Sequence of chain 15.A:
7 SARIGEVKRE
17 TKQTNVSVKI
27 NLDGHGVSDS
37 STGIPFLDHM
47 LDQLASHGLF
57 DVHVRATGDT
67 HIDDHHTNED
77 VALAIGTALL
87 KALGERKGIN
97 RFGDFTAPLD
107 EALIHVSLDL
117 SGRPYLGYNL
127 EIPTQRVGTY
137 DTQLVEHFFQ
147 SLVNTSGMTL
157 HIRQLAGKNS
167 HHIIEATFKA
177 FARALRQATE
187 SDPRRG

This small molecule binds to this protein.
Small molecule (SMILES): O=P(O)(O)OC[C@@H](O)[C@@H](O)c1cnc[nH]1

Sequence of chain 9.A:
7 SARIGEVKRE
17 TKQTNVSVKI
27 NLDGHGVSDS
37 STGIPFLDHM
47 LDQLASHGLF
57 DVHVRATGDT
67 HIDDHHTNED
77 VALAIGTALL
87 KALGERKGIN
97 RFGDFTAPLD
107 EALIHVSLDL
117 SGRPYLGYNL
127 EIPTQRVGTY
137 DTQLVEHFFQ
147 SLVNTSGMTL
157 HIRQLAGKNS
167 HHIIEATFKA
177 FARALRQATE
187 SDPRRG

Binding-site contacts:
Ligand atom OP6 contacts residue LYS175 of chain 9.A at 2.9 Å (salt-bridge).
Ligand atom C5 contacts residue IG21 of chain 15.D at 1.0 Å.
Ligand atom C4 contacts residue IG21 of chain 15.D at 0.5 Å.
Ligand atom N2 contacts residue GLU171 of chain 9.A at 3.2 Å (salt-bridge).
Ligand atom C1 contacts residue GLU171 of chain 9.A at 3.2 Å.
Ligand atom C4 contacts residue MN1 of chain 15.C at 3.1 Å.
Ligand atom OP6 contacts residue ARG97 of chain 4.A at 2.9 Å (salt-bridge).
Ligand atom C6 contacts residue MN1 of chain 15.C at 3.5 Å.
Ligand atom OP5 contacts residue IG21 of chain 15.D at 0.1 Å (h-bond).
Ligand atom OP4 contacts residue IG21 of chain 15.D at 0.3 Å (h-bond).
Ligand atom C5 contacts residue EDO1 of chain 15.F at 3.5 Å.
Ligand atom N2 contacts residue IG21 of chain 15.D at 0.4 Å (h-bond).
Ligand atom C2 contacts residue EDO1 of chain 15.F at 3.3 Å.
Ligand atom O3 contacts residue HIS45 of chain 9.A at 3.0 Å.
Ligand atom O3 contacts residue MN1 of chain 15.C at 2.4 Å.
Ligand atom OP5 contacts residue ARG97 of chain 4.A at 2.8 Å (salt-bridge).
Ligand atom N1 contacts residue IG21 of chain 15.D at 0.6 Å.
Ligand atom C2 contacts residue IG21 of chain 15.D at 0.5 Å.
Ligand atom N2 contacts residue HIS72 of chain 15.A at 3.2 Å (h-bond).
Ligand atom C4 contacts residue GLU171 of chain 9.A at 3.5 Å.
Ligand atom C6 contacts residue MN1 of chain 15.B at 3.1 Å.
Ligand atom C3 contacts residue GLU171 of chain 9.A at 3.3 Å.
Ligand atom N2 contacts residue MN1 of chain 15.C at 2.4 Å.
Ligand atom O2 contacts residue IG21 of chain 15.D at 1.9 Å.
Ligand atom C1 contacts residue IG21 of chain 15.D at 0.1 Å.
Ligand atom C6 contacts residue IG21 of chain 15.D at 0.8 Å.
Ligand atom OP4 contacts residue HIS53 of chain 9.A at 3.1 Å (h-bond).
Ligand atom C3 contacts residue IG21 of chain 15.D at 0.3 Å.
Ligand atom O2 contacts residue GLN19 of chain 15.A at 3.0 Å (h-bond).
Ligand atom C3 contacts residue MN1 of chain 15.C at 3.1 Å.
Ligand atom OP6 contacts residue IG21 of chain 15.D at 0.1 Å (h-bond).
Ligand atom OP6 contacts residue HIS53 of chain 9.A at 3.3 Å (h-bond).
Ligand atom N1 contacts residue MN1 of chain 15.B at 3.0 Å.
Ligand atom O3 contacts residue GLU171 of chain 9.A at 2.6 Å (salt-bridge).
Ligand atom OP1 contacts residue IG21 of chain 15.D at 0.2 Å (h-bond).
Ligand atom P contacts residue IG21 of chain 15.D at 0.1 Å.
Ligand atom OP4 contacts residue GLN49 of chain 9.A at 2.9 Å (h-bond).
Ligand atom O3 contacts residue IG21 of chain 15.D at 0.2 Å (h-bond).
Ligand atom O3 contacts residue HIS72 of chain 15.A at 3.4 Å (h-bond).
Ligand atom C3 contacts residue EDO1 of chain 15.F at 3.4 Å.

Sequence of chain 4.A:
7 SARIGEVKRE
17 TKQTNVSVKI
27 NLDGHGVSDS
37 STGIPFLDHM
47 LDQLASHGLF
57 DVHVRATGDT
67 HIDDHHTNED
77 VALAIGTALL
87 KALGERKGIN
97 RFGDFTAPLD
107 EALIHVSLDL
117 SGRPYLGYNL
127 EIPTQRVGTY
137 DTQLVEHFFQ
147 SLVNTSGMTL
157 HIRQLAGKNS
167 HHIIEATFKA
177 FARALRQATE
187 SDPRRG